Sequence of chain 1.A:
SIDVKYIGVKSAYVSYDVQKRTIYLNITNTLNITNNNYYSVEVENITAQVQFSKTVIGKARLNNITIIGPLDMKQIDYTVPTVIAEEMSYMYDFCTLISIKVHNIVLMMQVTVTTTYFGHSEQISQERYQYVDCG

Sequence of chain 1.B:
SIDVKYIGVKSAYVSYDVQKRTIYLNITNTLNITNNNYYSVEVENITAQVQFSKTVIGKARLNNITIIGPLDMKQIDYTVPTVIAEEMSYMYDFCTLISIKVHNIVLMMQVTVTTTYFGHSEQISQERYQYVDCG

Binding-site contacts:
Ligand atom C2 contacts residue ASN32 of chain 1.A at 2.4 Å.
Ligand atom O3 contacts residue NAG1 of chain 1.I at 4.4 Å.
Ligand atom N2 contacts residue ASN32 of chain 1.A at 2.8 Å (h-bond).
Ligand atom C8 contacts residue THR34 of chain 1.A at 4.1 Å.
Ligand atom C5 contacts residue ASN32 of chain 1.A at 3.7 Å.
Ligand atom C3 contacts residue ASN32 of chain 1.B at 4.4 Å.
Ligand atom C7 contacts residue NAG1 of chain 1.I at 3.7 Å.
Ligand atom C2 contacts residue NAG1 of chain 1.I at 4.5 Å.
Ligand atom C4 contacts residue NAG1 of chain 1.I at 4.3 Å.
Ligand atom C1 contacts residue ASN32 of chain 1.B at 4.3 Å.
Ligand atom C1 contacts residue NAG1 of chain 1.I at 4.4 Å.
Ligand atom C7 contacts residue THR34 of chain 1.A at 4.5 Å.
Ligand atom C7 contacts residue ASN32 of chain 1.A at 3.2 Å.
Ligand atom O6 contacts residue THR30 of chain 1.A at 3.3 Å.
Ligand atom C2 contacts residue ASN32 of chain 1.B at 4.4 Å.
Ligand atom C4 contacts residue ASN32 of chain 1.A at 4.2 Å.
Ligand atom O7 contacts residue ASN32 of chain 1.A at 3.3 Å (h-bond).
Ligand atom C3 contacts residue NAG1 of chain 1.I at 3.7 Å.
Ligand atom N2 contacts residue ASN32 of chain 1.B at 3.9 Å.
Ligand atom C8 contacts residue ASN32 of chain 1.A at 4.3 Å.
Ligand atom O6 contacts residue ASN32 of chain 1.A at 4.5 Å.
Ligand atom C1 contacts residue ASN32 of chain 1.A at 1.4 Å.
Ligand atom N2 contacts residue NAG1 of chain 1.I at 3.3 Å (h-bond).
Ligand atom O5 contacts residue ASN32 of chain 1.A at 2.4 Å (h-bond).
Ligand atom C3 contacts residue ASN32 of chain 1.A at 3.8 Å.
Ligand atom C8 contacts residue NAG1 of chain 1.I at 3.1 Å.
Ligand atom O4 contacts residue NAG1 of chain 1.I at 3.5 Å.
Ligand atom C5 contacts residue NAG1 of chain 1.I at 4.3 Å.

This small molecule binds to this protein.
Small molecule (SMILES): CC(=O)N[C@@H]1[C@@H](O)[C@H](O)[C@@H](CO)O[C@H]1O